A protein and the small-molecule ligand that binds it are described below.
Small molecule (SMILES): OC[C@H]1O[C@@H](O)[C@H](O)[C@H](O[C@@H]2O[C@H]3CO[C@@H]([C@@H]2O)[C@@H]3O[C@@H]2O[C@H](CO)[C@H](O)[C@H](O[C@@H]3O[C@H]4CO[C@@H]([C@@H]3O)[C@@H]4O[C@@H]3O[C@H](CO)[C@H](O)[C@H](O[C@@H]4O[C@H]5CO[C@@H]([C@@H]4O)[C@@H]5O)[C@H]3O)[C@H]2O)[C@H]1O

Binding-site contacts:
Ligand atom O3 contacts residue ASN152 of chain 1.C at 4.1 Å.
Ligand atom O3 contacts residue TRP149 of chain 1.C at 3.7 Å.
Ligand atom C6 contacts residue TYR62 of chain 1.C at 4.1 Å (hydrophobic).
Ligand atom C6 contacts residue ASN152 of chain 1.C at 3.6 Å.
Ligand atom O6 contacts residue TRP149 of chain 1.C at 3.9 Å.
Ligand atom O4 contacts residue TYR52 of chain 1.C at 4.4 Å.
Ligand atom O2 contacts residue TYR62 of chain 1.C at 3.5 Å (h-bond).
Ligand atom C5 contacts residue ASN152 of chain 1.C at 4.3 Å.
Ligand atom C4 contacts residue TRP149 of chain 1.C at 3.8 Å (hydrophobic).
Ligand atom C6 contacts residue TRP119 of chain 1.C at 4.2 Å (hydrophobic).
Ligand atom O4 contacts residue TRP119 of chain 1.C at 3.3 Å (h-bond).
Ligand atom O6 contacts residue VAL91 of chain 1.C at 3.5 Å.
Ligand atom C3 contacts residue TYR62 of chain 1.C at 3.9 Å (hydrophobic).
Ligand atom O4 contacts residue TRP119 of chain 1.C at 4.3 Å.
Ligand atom C5 contacts residue TRP149 of chain 1.C at 3.6 Å (hydrophobic).
Ligand atom C6 contacts residue VAL91 of chain 1.C at 3.6 Å (hydrophobic).
Ligand atom C1 contacts residue TRP149 of chain 1.C at 4.3 Å (hydrophobic).
Ligand atom C4 contacts residue TRP119 of chain 1.C at 4.1 Å (hydrophobic).
Ligand atom O3 contacts residue ASN61 of chain 1.C at 3.8 Å.
Ligand atom C6 contacts residue TRP149 of chain 1.C at 4.1 Å (hydrophobic).
Ligand atom C5 contacts residue TRP119 of chain 1.C at 3.5 Å (hydrophobic).
Ligand atom C6 contacts residue TRP149 of chain 1.C at 4.1 Å (hydrophobic).
Ligand atom C4 contacts residue ASN61 of chain 1.C at 3.7 Å.
Ligand atom C4 contacts residue ASN152 of chain 1.C at 4.3 Å.
Ligand atom C3 contacts residue TRP149 of chain 1.C at 3.7 Å (hydrophobic).
Ligand atom O5 contacts residue TRP149 of chain 1.C at 4.4 Å.
Ligand atom O4 contacts residue ASN61 of chain 1.C at 3.0 Å (h-bond).
Ligand atom O3 contacts residue TRP149 of chain 1.C at 4.2 Å.
Ligand atom C2 contacts residue TRP149 of chain 1.C at 3.9 Å (hydrophobic).
Ligand atom C6 contacts residue TRP119 of chain 1.C at 3.6 Å (hydrophobic).
Ligand atom O4 contacts residue ASN152 of chain 1.C at 3.1 Å (h-bond).
Ligand atom C2 contacts residue TYR62 of chain 1.C at 3.7 Å (hydrophobic).
Ligand atom C1 contacts residue TRP149 of chain 1.C at 3.6 Å (hydrophobic).
Ligand atom C3 contacts residue ASN61 of chain 1.C at 3.5 Å.
Ligand atom O2 contacts residue TRP149 of chain 1.C at 4.2 Å.
Ligand atom O3 contacts residue TYR62 of chain 1.C at 3.1 Å (h-bond).
Ligand atom C3 contacts residue TRP149 of chain 1.C at 4.5 Å (hydrophobic).
Ligand atom O5 contacts residue TRP119 of chain 1.C at 3.7 Å.
Ligand atom C6 contacts residue ASN61 of chain 1.C at 4.3 Å.
Ligand atom C2 contacts residue TRP149 of chain 1.C at 4.4 Å (hydrophobic).

Sequence of chain 1.C:
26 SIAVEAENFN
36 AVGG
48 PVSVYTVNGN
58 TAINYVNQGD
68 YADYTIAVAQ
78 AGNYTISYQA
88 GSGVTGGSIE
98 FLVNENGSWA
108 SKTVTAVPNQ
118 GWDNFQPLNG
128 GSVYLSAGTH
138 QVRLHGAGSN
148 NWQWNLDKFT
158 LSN